A small-molecule ligand and the protein it binds are described below.
Small molecule (SMILES): CC(=O)N[C@H]1[C@H](O[C@H]2[C@H](O)[C@@H](NC(C)=O)CO[C@@H]2CO)O[C@H](CO)[C@@H](O)[C@@H]1O

Sequence of chain 1.A:
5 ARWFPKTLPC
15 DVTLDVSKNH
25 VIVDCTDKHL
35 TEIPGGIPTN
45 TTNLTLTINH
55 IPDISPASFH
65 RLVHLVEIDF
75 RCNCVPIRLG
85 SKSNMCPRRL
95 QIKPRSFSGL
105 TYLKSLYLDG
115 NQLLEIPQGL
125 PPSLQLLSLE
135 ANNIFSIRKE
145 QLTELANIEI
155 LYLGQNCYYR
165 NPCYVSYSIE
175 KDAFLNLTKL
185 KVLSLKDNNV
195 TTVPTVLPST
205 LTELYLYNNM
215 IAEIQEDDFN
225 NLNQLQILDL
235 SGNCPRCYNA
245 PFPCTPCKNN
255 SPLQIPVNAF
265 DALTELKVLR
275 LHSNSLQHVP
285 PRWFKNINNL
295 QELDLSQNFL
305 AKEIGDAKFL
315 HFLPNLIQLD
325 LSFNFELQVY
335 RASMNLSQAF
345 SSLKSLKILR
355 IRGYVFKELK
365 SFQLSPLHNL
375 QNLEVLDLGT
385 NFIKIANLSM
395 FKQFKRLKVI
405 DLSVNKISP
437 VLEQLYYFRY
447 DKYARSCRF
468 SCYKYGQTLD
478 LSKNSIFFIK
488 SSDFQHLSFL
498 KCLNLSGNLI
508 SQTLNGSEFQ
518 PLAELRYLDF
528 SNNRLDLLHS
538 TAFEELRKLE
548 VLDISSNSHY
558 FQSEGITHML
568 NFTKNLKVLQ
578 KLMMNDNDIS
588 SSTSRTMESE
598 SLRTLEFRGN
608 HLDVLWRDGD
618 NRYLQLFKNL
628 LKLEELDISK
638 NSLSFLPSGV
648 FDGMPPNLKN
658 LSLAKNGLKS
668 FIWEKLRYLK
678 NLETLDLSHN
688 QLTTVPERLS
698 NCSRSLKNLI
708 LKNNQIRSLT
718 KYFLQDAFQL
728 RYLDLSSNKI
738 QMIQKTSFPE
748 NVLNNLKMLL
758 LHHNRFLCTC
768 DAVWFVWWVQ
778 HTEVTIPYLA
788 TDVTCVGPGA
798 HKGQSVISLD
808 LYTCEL

Binding-site contacts:
Ligand atom C6 contacts residue TYR168 of chain 1.A at 4.4 Å (hydrophobic).
Ligand atom C2 contacts residue VAL169 of chain 1.A at 3.9 Å (hydrophobic).
Ligand atom C1 contacts residue TYR168 of chain 1.A at 4.2 Å (hydrophobic).
Ligand atom O7 contacts residue TYR168 of chain 1.A at 3.0 Å (h-bond).
Ligand atom C5 contacts residue TYR168 of chain 1.A at 4.3 Å (hydrophobic).
Ligand atom O7 contacts residue PRO166 of chain 1.A at 3.8 Å.
Ligand atom C7 contacts residue TYR168 of chain 1.A at 4.0 Å (hydrophobic).
Ligand atom C2 contacts residue ASN193 of chain 1.A at 2.5 Å.
Ligand atom C8 contacts residue TYR162 of chain 1.A at 3.5 Å (hydrophobic).
Ligand atom C1 contacts residue ASN193 of chain 1.A at 1.4 Å.
Ligand atom O7 contacts residue ASN193 of chain 1.A at 3.6 Å (h-bond).
Ligand atom O5 contacts residue SER170 of chain 1.A at 3.7 Å.
Ligand atom N2 contacts residue ASN193 of chain 1.A at 3.0 Å (h-bond).
Ligand atom C6 contacts residue SER170 of chain 1.A at 3.9 Å.
Ligand atom C4 contacts residue ASN193 of chain 1.A at 4.2 Å.
Ligand atom C5 contacts residue VAL169 of chain 1.A at 4.4 Å (hydrophobic).
Ligand atom C3 contacts residue ASN193 of chain 1.A at 3.8 Å.
Ligand atom O6 contacts residue TYR168 of chain 1.A at 4.0 Å.
Ligand atom C2 contacts residue TYR168 of chain 1.A at 4.0 Å (hydrophobic).
Ligand atom C3 contacts residue TYR168 of chain 1.A at 4.2 Å (hydrophobic).
Ligand atom O6 contacts residue SER170 of chain 1.A at 2.5 Å (h-bond).
Ligand atom O7 contacts residue VAL169 of chain 1.A at 4.3 Å.
Ligand atom C1 contacts residue VAL169 of chain 1.A at 3.5 Å (hydrophobic).
Ligand atom O5 contacts residue TYR168 of chain 1.A at 4.0 Å.
Ligand atom O5 contacts residue VAL169 of chain 1.A at 3.3 Å (h-bond).
Ligand atom O7 contacts residue CYS161 of chain 1.A at 3.0 Å (h-bond).
Ligand atom O5 contacts residue ASN193 of chain 1.A at 2.3 Å (h-bond).
Ligand atom C5 contacts residue ASN193 of chain 1.A at 3.6 Å.
Ligand atom C7 contacts residue CYS161 of chain 1.A at 3.9 Å (hydrophobic).
Ligand atom O6 contacts residue ASN193 of chain 1.A at 4.5 Å.
Ligand atom C4 contacts residue VAL169 of chain 1.A at 4.4 Å (hydrophobic).
Ligand atom O7 contacts residue CYS167 of chain 1.A at 3.2 Å (h-bond).
Ligand atom C8 contacts residue PRO166 of chain 1.A at 3.9 Å (hydrophobic).
Ligand atom C8 contacts residue TYR163 of chain 1.A at 3.9 Å (hydrophobic).
Ligand atom C7 contacts residue CYS167 of chain 1.A at 4.3 Å (hydrophobic).
Ligand atom O6 contacts residue VAL169 of chain 1.A at 3.8 Å.
Ligand atom C7 contacts residue ASN193 of chain 1.A at 3.5 Å.
Ligand atom O3 contacts residue TYR168 of chain 1.A at 3.5 Å.
Ligand atom C7 contacts residue PRO166 of chain 1.A at 4.2 Å (hydrophobic).
Ligand atom C4 contacts residue TYR168 of chain 1.A at 4.0 Å (hydrophobic).